Sequence of chain 1.A:
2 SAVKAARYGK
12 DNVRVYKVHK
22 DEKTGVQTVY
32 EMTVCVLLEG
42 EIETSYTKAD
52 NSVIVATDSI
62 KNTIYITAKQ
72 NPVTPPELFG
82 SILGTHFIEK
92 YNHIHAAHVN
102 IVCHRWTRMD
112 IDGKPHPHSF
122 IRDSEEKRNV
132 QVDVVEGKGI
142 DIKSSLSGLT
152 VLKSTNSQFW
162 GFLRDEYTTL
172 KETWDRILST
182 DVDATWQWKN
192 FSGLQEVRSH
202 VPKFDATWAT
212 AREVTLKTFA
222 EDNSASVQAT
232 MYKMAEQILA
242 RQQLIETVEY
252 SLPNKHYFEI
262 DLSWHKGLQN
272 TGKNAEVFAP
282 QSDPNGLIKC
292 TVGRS

Sequence of chain 2.A:
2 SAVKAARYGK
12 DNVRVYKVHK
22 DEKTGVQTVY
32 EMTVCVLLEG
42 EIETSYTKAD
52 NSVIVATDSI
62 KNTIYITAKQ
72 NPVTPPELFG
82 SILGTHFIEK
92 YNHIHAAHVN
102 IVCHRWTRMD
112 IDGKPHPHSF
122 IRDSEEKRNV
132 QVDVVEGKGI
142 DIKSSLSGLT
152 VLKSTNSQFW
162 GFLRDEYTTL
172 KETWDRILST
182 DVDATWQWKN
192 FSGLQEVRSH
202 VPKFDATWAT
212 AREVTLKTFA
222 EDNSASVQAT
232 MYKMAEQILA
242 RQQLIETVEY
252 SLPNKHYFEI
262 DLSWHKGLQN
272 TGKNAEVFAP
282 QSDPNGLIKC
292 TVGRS

A protein and the small-molecule ligand that binds it are described below.
Small molecule (SMILES): O=c1[nH]c(=O)c2nn[nH]c2[nH]1

Binding-site contacts:
Ligand atom C4 contacts residue ARG177 of chain 1.A at 3.8 Å.
Ligand atom N1 contacts residue PHE160 of chain 1.A at 3.6 Å.
Ligand atom O6 contacts residue TYR9 of chain 2.A at 3.9 Å.
Ligand atom N8 contacts residue THR58 of chain 2.A at 3.3 Å (h-bond).
Ligand atom N1 contacts residue GLN229 of chain 1.A at 2.9 Å (h-bond).
Ligand atom O6 contacts residue GLN229 of chain 1.A at 2.9 Å (h-bond).
Ligand atom C6 contacts residue GLN229 of chain 1.A at 3.7 Å.
Ligand atom N8 contacts residue ALA57 of chain 2.A at 3.7 Å.
Ligand atom C2 contacts residue GLN229 of chain 1.A at 3.9 Å.
Ligand atom C5 contacts residue THR58 of chain 2.A at 4.0 Å.
Ligand atom O2 contacts residue PHE160 of chain 1.A at 3.9 Å.
Ligand atom O2 contacts residue SER227 of chain 1.A at 3.6 Å.
Ligand atom C4 contacts residue ASN255 of chain 1.A at 3.8 Å.
Ligand atom O6 contacts residue THR58 of chain 2.A at 3.8 Å.
Ligand atom O6 contacts residue PHE160 of chain 1.A at 4.0 Å.
Ligand atom N8 contacts residue LEU171 of chain 1.A at 3.8 Å.
Ligand atom N8 contacts residue ASP59 of chain 2.A at 3.9 Å.
Ligand atom O2 contacts residue ARG177 of chain 1.A at 2.8 Å (salt-bridge).
Ligand atom C2 contacts residue PHE160 of chain 1.A at 3.7 Å (hydrophobic).
Ligand atom N3 contacts residue PHE160 of chain 1.A at 3.7 Å.
Ligand atom N9 contacts residue THR58 of chain 2.A at 4.0 Å.
Ligand atom O2 contacts residue VAL228 of chain 1.A at 2.9 Å (h-bond).
Ligand atom C4 contacts residue PHE160 of chain 1.A at 3.4 Å (hydrophobic).
Ligand atom C2 contacts residue VAL228 of chain 1.A at 4.0 Å (hydrophobic).
Ligand atom N9 contacts residue ARG177 of chain 1.A at 4.0 Å.
Ligand atom C2 contacts residue ASN255 of chain 1.A at 3.8 Å.
Ligand atom N7 contacts residue PHE160 of chain 1.A at 3.7 Å.
Ligand atom C5 contacts residue PHE160 of chain 1.A at 3.4 Å (hydrophobic).
Ligand atom N3 contacts residue ASN255 of chain 1.A at 3.3 Å (h-bond).
Ligand atom C6 contacts residue PHE160 of chain 1.A at 3.5 Å (hydrophobic).
Ligand atom O2 contacts residue GLN229 of chain 1.A at 3.8 Å.
Ligand atom C2 contacts residue ARG177 of chain 1.A at 3.5 Å.
Ligand atom O2 contacts residue ASN255 of chain 1.A at 4.0 Å.
Ligand atom N7 contacts residue THR58 of chain 2.A at 2.8 Å (h-bond).
Ligand atom N9 contacts residue LEU171 of chain 1.A at 4.0 Å.
Ligand atom N8 contacts residue PHE160 of chain 1.A at 3.7 Å.
Ligand atom N9 contacts residue PHE160 of chain 1.A at 3.5 Å.
Ligand atom N3 contacts residue ARG177 of chain 1.A at 3.0 Å (salt-bridge).
Ligand atom N7 contacts residue ALA57 of chain 2.A at 3.5 Å.
Ligand atom O6 contacts residue ILE55 of chain 2.A at 3.6 Å.